Binding-site contacts:
Ligand atom CBG contacts residue VAL66 of chain 1.A at 3.6 Å (hydrophobic).
Ligand atom CAN contacts residue GLY72 of chain 1.A at 3.5 Å.
Ligand atom CBF contacts residue GLN73 of chain 1.A at 3.3 Å.
Ligand atom CAD contacts residue ASP56 of chain 1.A at 3.6 Å.
Ligand atom CBA contacts residue ASP56 of chain 1.A at 3.7 Å.
Ligand atom OBO contacts residue TYR101 of chain 1.A at 3.3 Å (h-bond).
Ligand atom CAN contacts residue GLN73 of chain 1.A at 3.6 Å.
Ligand atom CAN contacts residue VAL74 of chain 1.A at 3.7 Å (hydrophobic).
Ligand atom CBQ contacts residue TYR101 of chain 1.A at 3.4 Å (hydrophobic).
Ligand atom CAA contacts residue GLY72 of chain 1.A at 2.9 Å.
Ligand atom CAS contacts residue LYS54 of chain 1.A at 3.7 Å.
Ligand atom O contacts residue TYR101 of chain 1.A at 3.7 Å.
Ligand atom O contacts residue ILE75 of chain 1.A at 2.9 Å (h-bond).
Ligand atom CAV contacts residue TRP78 of chain 1.A at 3.8 Å (hydrophobic).
Ligand atom CBC contacts residue TYR101 of chain 1.A at 3.4 Å (hydrophobic).
Ligand atom CA contacts residue TYR101 of chain 1.A at 3.7 Å (hydrophobic).
Ligand atom OAG contacts residue PHE118 of chain 1.A at 3.8 Å.
Ligand atom CAQ contacts residue TYR101 of chain 1.A at 3.5 Å (hydrophobic).
Ligand atom CAH contacts residue GLY47 of chain 1.A at 3.8 Å.
Ligand atom CBD contacts residue TYR45 of chain 1.A at 3.6 Å (hydrophobic).
Ligand atom CAI contacts residue PHE118 of chain 1.A at 3.8 Å (hydrophobic).
Ligand atom CAC contacts residue SER106 of chain 1.A at 3.6 Å.
Ligand atom CAU contacts residue TRP78 of chain 1.A at 3.7 Å (hydrophobic).
Ligand atom CAV contacts residue TYR45 of chain 1.A at 3.4 Å (hydrophobic).
Ligand atom O contacts residue VAL74 of chain 1.A at 3.3 Å.
Ligand atom CAC contacts residue TYR101 of chain 1.A at 3.6 Å (hydrophobic).
Ligand atom CB contacts residue TRP78 of chain 1.A at 3.4 Å (hydrophobic).
Ligand atom CAM contacts residue GLN73 of chain 1.A at 3.3 Å.
Ligand atom C contacts residue TYR101 of chain 1.A at 3.3 Å (hydrophobic).
Ligand atom CAK contacts residue PHE65 of chain 1.A at 3.6 Å (hydrophobic).
Ligand atom OBN contacts residue PHE65 of chain 1.A at 3.8 Å.
Ligand atom CAO contacts residue GLN73 of chain 1.A at 3.4 Å.
Ligand atom CAA contacts residue VAL74 of chain 1.A at 3.5 Å (hydrophobic).
Ligand atom OAG contacts residue TYR101 of chain 1.A at 2.7 Å (h-bond).
Ligand atom CAH contacts residue LYS48 of chain 1.A at 3.7 Å.
Ligand atom CAX contacts residue GLN73 of chain 1.A at 3.5 Å.
Ligand atom CCD contacts residue ASP56 of chain 1.A at 3.6 Å.
Ligand atom CAR contacts residue ASP56 of chain 1.A at 3.3 Å.
Ligand atom CBS contacts residue PHE65 of chain 1.A at 3.6 Å (hydrophobic).
Ligand atom OBH contacts residue VAL74 of chain 1.A at 3.8 Å.

The protein below binds the small molecule below.
Small molecule (SMILES): COc1ccc(CC[C@@H](OC(=O)[C@@H]2CCCCN2C(=O)[C@H](c2cc(OC)c(OC)c(OC)c2)[C@@H]2C=CCCC2)c2cccc(OCCN3CCOCC3)c2)cc1OC

Sequence of chain 1.A:
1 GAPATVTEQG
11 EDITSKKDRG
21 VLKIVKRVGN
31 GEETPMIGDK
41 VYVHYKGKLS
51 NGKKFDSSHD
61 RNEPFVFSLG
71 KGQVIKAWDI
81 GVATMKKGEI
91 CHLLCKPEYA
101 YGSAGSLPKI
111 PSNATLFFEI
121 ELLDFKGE